Sequence of chain 1.G:
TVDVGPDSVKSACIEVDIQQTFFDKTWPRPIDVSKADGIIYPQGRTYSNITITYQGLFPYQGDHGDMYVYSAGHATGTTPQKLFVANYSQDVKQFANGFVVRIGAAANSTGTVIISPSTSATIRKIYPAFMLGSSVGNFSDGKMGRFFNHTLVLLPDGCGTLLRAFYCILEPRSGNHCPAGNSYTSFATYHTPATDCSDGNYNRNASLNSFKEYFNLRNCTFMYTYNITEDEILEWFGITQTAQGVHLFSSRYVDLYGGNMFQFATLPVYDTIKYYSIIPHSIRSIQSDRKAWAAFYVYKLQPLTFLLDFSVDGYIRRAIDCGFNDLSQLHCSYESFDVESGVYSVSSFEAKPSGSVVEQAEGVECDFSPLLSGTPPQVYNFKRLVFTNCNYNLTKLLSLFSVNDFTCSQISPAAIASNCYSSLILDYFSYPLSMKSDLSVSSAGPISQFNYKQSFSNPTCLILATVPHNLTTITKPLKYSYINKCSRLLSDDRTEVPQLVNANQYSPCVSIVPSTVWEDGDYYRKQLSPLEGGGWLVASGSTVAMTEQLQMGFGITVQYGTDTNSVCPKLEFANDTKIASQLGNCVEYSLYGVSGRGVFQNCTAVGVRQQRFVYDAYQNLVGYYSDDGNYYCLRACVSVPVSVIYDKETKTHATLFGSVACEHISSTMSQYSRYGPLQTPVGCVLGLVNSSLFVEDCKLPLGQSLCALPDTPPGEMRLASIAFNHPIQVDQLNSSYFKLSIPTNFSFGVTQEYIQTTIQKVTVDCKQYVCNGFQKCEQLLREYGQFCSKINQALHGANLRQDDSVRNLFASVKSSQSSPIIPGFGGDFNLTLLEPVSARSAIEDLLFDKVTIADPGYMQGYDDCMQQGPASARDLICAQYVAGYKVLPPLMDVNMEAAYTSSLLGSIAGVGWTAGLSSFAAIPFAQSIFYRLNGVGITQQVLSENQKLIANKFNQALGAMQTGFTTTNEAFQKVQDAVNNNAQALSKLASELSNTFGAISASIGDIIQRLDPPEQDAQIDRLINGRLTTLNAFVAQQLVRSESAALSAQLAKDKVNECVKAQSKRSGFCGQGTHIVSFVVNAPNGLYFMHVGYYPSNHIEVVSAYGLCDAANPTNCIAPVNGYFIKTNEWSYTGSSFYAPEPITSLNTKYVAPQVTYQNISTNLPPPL

Binding-site contacts:
Ligand atom C8 contacts residue ASP607 of chain 1.G at 3.3 Å.
Ligand atom N2 contacts residue ASN606 of chain 1.G at 2.9 Å (h-bond).
Ligand atom C5 contacts residue ASN606 of chain 1.G at 3.7 Å.
Ligand atom C4 contacts residue ASN606 of chain 1.G at 4.2 Å.
Ligand atom C2 contacts residue ASN606 of chain 1.G at 2.5 Å.
Ligand atom O7 contacts residue ASN606 of chain 1.G at 3.4 Å (h-bond).
Ligand atom C8 contacts residue ASN606 of chain 1.G at 3.8 Å.
Ligand atom C8 contacts residue ALA605 of chain 1.G at 4.0 Å (hydrophobic).
Ligand atom C1 contacts residue ASN606 of chain 1.G at 1.5 Å.
Ligand atom O5 contacts residue ASN606 of chain 1.G at 2.4 Å (h-bond).
Ligand atom C3 contacts residue ASN606 of chain 1.G at 3.8 Å.
Ligand atom C7 contacts residue ASN606 of chain 1.G at 3.3 Å.

A protein and the small-molecule ligand that binds it are described below.
Small molecule (SMILES): CC(=O)N[C@@H]1[C@@H](O)[C@H](O)[C@@H](CO)O[C@H]1O